Binding-site contacts:
Ligand atom C2 contacts residue SER822 of chain 1.E at 3.4 Å.
Ligand atom C2 contacts residue ASN820 of chain 1.E at 2.5 Å.
Ligand atom C7 contacts residue ASN820 of chain 1.E at 3.0 Å.
Ligand atom C4 contacts residue ASN820 of chain 1.E at 4.2 Å.
Ligand atom C3 contacts residue ASN820 of chain 1.E at 3.8 Å.
Ligand atom C6 contacts residue ASN820 of chain 1.E at 4.3 Å.
Ligand atom C8 contacts residue GLN823 of chain 1.E at 3.1 Å.
Ligand atom N2 contacts residue SER822 of chain 1.E at 3.8 Å.
Ligand atom C7 contacts residue SER822 of chain 1.E at 3.6 Å.
Ligand atom N2 contacts residue GLN823 of chain 1.E at 4.4 Å.
Ligand atom C8 contacts residue ASN820 of chain 1.E at 4.2 Å.
Ligand atom O7 contacts residue GLN823 of chain 1.E at 3.9 Å.
Ligand atom O7 contacts residue ASN820 of chain 1.E at 2.7 Å (h-bond).
Ligand atom N2 contacts residue ASN820 of chain 1.E at 2.9 Å (h-bond).
Ligand atom C7 contacts residue GLN823 of chain 1.E at 3.6 Å.
Ligand atom O5 contacts residue ASN820 of chain 1.E at 2.4 Å (h-bond).
Ligand atom C1 contacts residue SER822 of chain 1.E at 4.2 Å.
Ligand atom O6 contacts residue ASN820 of chain 1.E at 3.7 Å.
Ligand atom C1 contacts residue ASN820 of chain 1.E at 1.4 Å.
Ligand atom C5 contacts residue ASN820 of chain 1.E at 3.7 Å.
Ligand atom O3 contacts residue SER822 of chain 1.E at 4.1 Å.
Ligand atom C3 contacts residue SER822 of chain 1.E at 4.2 Å.
Ligand atom O7 contacts residue SER822 of chain 1.E at 3.0 Å (h-bond).

Sequence of chain 1.E:
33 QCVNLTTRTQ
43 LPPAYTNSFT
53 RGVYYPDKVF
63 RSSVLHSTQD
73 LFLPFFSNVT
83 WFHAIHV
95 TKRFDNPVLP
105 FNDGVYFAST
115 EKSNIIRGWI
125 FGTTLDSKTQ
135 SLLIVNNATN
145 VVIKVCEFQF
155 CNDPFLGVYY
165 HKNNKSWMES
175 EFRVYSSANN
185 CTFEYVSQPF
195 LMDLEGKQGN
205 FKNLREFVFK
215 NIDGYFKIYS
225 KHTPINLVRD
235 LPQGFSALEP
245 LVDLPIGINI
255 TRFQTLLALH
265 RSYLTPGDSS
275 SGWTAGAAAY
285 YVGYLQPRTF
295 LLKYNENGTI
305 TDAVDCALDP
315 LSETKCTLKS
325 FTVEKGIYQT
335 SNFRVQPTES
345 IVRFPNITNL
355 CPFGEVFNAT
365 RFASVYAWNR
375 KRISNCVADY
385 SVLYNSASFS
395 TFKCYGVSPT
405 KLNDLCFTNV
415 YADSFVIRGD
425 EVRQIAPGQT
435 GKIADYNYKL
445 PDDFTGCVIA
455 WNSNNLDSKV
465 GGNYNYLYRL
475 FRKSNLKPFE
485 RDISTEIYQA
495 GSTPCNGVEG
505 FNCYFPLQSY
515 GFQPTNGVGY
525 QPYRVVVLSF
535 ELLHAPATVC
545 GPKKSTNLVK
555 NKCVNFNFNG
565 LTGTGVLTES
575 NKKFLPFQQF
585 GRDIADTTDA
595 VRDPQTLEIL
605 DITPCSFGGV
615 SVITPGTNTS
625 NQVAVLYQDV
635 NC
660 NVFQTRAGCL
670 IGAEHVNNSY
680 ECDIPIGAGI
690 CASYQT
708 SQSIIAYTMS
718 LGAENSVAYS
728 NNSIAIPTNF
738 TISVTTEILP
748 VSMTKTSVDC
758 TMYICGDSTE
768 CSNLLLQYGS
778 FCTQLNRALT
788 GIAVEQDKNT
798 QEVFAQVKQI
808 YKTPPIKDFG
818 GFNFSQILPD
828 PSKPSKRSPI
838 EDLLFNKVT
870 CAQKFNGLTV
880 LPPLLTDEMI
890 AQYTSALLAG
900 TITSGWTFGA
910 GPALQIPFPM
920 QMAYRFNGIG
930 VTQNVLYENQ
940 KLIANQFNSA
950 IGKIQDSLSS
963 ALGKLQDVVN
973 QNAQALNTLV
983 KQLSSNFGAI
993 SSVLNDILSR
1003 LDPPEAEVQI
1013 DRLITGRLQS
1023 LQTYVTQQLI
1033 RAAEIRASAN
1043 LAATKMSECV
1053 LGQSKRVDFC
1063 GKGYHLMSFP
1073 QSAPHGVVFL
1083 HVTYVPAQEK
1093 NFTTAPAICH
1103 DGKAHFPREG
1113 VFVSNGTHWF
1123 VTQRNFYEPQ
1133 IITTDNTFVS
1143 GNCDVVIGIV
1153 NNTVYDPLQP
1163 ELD

The protein below binds the small molecule below.
Small molecule (SMILES): CC(=O)N[C@@H]1[C@@H](O)[C@H](O)[C@@H](CO)O[C@H]1O